The small molecule below binds the protein below.
Small molecule (SMILES): CC(=O)N[C@H]1[C@H](O[C@H]2[C@H](O)[C@@H](NC(C)=O)CO[C@@H]2CO)O[C@H](CO)[C@@H](O)[C@@H]1O

Sequence of chain 14.Q:
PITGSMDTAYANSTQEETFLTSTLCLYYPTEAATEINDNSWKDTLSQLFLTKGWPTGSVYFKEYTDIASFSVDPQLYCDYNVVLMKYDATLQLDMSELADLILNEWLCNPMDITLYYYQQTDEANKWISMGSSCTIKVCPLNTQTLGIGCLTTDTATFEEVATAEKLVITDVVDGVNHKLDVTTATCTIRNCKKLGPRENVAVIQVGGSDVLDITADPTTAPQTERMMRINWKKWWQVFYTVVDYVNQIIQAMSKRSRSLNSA

Binding-site contacts:
Ligand atom O5 contacts residue ASN19 of chain 14.Q at 2.1 Å (h-bond).
Ligand atom O6 contacts residue ASN19 of chain 14.Q at 4.3 Å.
Ligand atom C6 contacts residue ASN19 of chain 14.Q at 4.0 Å.
Ligand atom C1 contacts residue ASN19 of chain 14.Q at 1.9 Å.
Ligand atom C8 contacts residue TYR17 of chain 14.Q at 4.3 Å (hydrophobic).
Ligand atom C4 contacts residue ASN19 of chain 14.Q at 4.5 Å.
Ligand atom N2 contacts residue ASN19 of chain 14.Q at 4.1 Å.
Ligand atom C3 contacts residue ASN19 of chain 14.Q at 4.4 Å.
Ligand atom C5 contacts residue ASN19 of chain 14.Q at 3.3 Å.
Ligand atom C2 contacts residue ASN19 of chain 14.Q at 3.4 Å.